Sequence of chain 1.A:
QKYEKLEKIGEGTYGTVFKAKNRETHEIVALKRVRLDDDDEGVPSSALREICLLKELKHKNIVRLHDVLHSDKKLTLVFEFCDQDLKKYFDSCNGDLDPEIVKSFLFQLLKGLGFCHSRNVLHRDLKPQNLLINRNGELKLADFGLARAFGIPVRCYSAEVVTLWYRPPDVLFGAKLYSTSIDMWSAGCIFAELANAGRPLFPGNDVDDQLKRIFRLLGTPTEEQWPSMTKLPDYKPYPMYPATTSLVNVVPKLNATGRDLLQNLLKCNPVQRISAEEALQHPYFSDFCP

Binding-site contacts:
Ligand atom C4 contacts residue ASP144 of chain 1.A at 3.6 Å.
Ligand atom C7 contacts residue TYR15 of chain 1.A at 3.4 Å (hydrophobic).
Ligand atom C10 contacts residue GLU51 of chain 1.A at 3.4 Å.
Ligand atom C15 contacts residue VAL64 of chain 1.A at 3.7 Å (hydrophobic).
Ligand atom C21 contacts residue ILE10 of chain 1.A at 3.5 Å (hydrophobic).
Ligand atom C1 contacts residue ASN131 of chain 1.A at 3.4 Å.
Ligand atom C21 contacts residue CYS83 of chain 1.A at 3.6 Å (hydrophobic).
Ligand atom N2 contacts residue ASN131 of chain 1.A at 3.4 Å (h-bond).
Ligand atom C16 contacts residue LEU133 of chain 1.A at 3.4 Å (hydrophobic).
Ligand atom C25 contacts residue ILE10 of chain 1.A at 3.6 Å (hydrophobic).
Ligand atom C1 contacts residue ASP144 of chain 1.A at 3.4 Å.
Ligand atom C6 contacts residue ASP144 of chain 1.A at 3.5 Å.
Ligand atom F23 contacts residue CYS83 of chain 1.A at 3.1 Å.
Ligand atom C26 contacts residue ILE10 of chain 1.A at 3.7 Å (hydrophobic).
Ligand atom C3 contacts residue ASN131 of chain 1.A at 3.3 Å.
Ligand atom N20 contacts residue CYS83 of chain 1.A at 2.8 Å (h-bond).
Ligand atom C7 contacts residue ASP144 of chain 1.A at 3.3 Å.
Ligand atom C24 contacts residue ILE10 of chain 1.A at 3.4 Å (hydrophobic).
Ligand atom F23 contacts residue PHE82 of chain 1.A at 3.1 Å.
Ligand atom O33 contacts residue LYS89 of chain 1.A at 3.5 Å.
Ligand atom C30 contacts residue LYS89 of chain 1.A at 3.6 Å.
Ligand atom C17 contacts residue LEU133 of chain 1.A at 3.5 Å (hydrophobic).
Ligand atom C31 contacts residue LYS89 of chain 1.A at 3.6 Å.
Ligand atom C3 contacts residue ASP144 of chain 1.A at 3.4 Å.
Ligand atom C15 contacts residue PHE80 of chain 1.A at 3.6 Å (hydrophobic).
Ligand atom N2 contacts residue ASP144 of chain 1.A at 2.6 Å (salt-bridge).
Ligand atom O12 contacts residue GLU51 of chain 1.A at 2.4 Å (salt-bridge).
Ligand atom C27 contacts residue ILE10 of chain 1.A at 3.6 Å (hydrophobic).
Ligand atom C22 contacts residue ASP84 of chain 1.A at 3.6 Å.
Ligand atom O11 contacts residue ALA143 of chain 1.A at 3.6 Å.
Ligand atom O11 contacts residue ASP144 of chain 1.A at 2.9 Å (salt-bridge).
Ligand atom O11 contacts residue GLU51 of chain 1.A at 3.7 Å.
Ligand atom C17 contacts residue ALA31 of chain 1.A at 3.6 Å (hydrophobic).
Ligand atom O12 contacts residue PHE80 of chain 1.A at 3.6 Å.
Ligand atom C3 contacts residue GLN130 of chain 1.A at 3.4 Å.
Ligand atom C17 contacts residue GLU81 of chain 1.A at 3.5 Å.
Ligand atom N18 contacts residue CYS83 of chain 1.A at 3.1 Å (h-bond).
Ligand atom C22 contacts residue ILE10 of chain 1.A at 3.4 Å (hydrophobic).
Ligand atom F23 contacts residue ASP84 of chain 1.A at 3.5 Å.
Ligand atom F23 contacts residue ILE10 of chain 1.A at 3.5 Å.

This small molecule binds to this protein.
Small molecule (SMILES): CN1CCC(N(CC(=O)O)c2ccc3cnc(Nc4ccc(-n5ccc(CO)n5)cc4F)cc3n2)CC1